Sequence of chain 1.C:
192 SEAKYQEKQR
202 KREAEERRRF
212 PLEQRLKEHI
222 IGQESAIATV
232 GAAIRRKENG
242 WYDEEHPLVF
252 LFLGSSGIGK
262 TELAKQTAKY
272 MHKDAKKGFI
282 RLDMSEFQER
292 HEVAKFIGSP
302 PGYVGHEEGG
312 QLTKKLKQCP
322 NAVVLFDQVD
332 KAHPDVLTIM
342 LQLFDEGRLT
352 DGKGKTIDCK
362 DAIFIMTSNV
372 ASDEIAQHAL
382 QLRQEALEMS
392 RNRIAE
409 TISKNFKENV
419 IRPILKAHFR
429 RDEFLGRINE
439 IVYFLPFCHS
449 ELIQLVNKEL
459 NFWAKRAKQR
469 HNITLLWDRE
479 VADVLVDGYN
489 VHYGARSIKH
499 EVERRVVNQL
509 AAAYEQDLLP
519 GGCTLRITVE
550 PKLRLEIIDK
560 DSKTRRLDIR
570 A

A protein and the small-molecule ligand that binds it are described below.
Small molecule (SMILES): Nc1ncnc2c1ncn2[C@@H]1O[C@H](COP(=O)(O)OP(=O)(O)OP(O)(O)=S)[C@@H](O)[C@H]1O

Sequence of chain 1.D:
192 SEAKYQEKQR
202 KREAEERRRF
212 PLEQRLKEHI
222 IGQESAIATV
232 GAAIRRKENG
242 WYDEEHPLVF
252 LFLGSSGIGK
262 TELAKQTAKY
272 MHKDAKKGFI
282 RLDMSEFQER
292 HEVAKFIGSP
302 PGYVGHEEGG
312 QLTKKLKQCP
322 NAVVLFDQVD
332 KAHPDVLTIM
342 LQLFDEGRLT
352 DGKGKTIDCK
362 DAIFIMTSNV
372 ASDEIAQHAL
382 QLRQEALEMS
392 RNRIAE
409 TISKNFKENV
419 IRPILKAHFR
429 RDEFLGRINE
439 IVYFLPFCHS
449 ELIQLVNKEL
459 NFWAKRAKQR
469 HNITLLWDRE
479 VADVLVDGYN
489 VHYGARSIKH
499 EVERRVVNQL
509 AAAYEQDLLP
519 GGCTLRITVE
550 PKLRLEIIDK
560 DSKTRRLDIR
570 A

Binding-site contacts:
Ligand atom O2A contacts residue GLU263 of chain 1.D at 2.9 Å (salt-bridge).
Ligand atom PB contacts residue LYS261 of chain 1.D at 3.5 Å.
Ligand atom N7 contacts residue ILE259 of chain 1.D at 3.3 Å.
Ligand atom O3A contacts residue GLY260 of chain 1.D at 3.3 Å (h-bond).
Ligand atom C2' contacts residue GLU263 of chain 1.D at 3.5 Å.
Ligand atom N6 contacts residue ILE222 of chain 1.D at 3.0 Å (h-bond).
Ligand atom O2B contacts residue GLY260 of chain 1.D at 3.4 Å (h-bond).
Ligand atom O1B contacts residue THR262 of chain 1.D at 2.7 Å (h-bond).
Ligand atom C5' contacts residue ARG494 of chain 1.D at 3.2 Å.
Ligand atom O2G contacts residue ASN370 of chain 1.D at 2.5 Å (h-bond).
Ligand atom S1G contacts residue MG1 of chain 1.O at 2.4 Å.
Ligand atom O3' contacts residue HIS247 of chain 1.C at 2.8 Å (h-bond).
Ligand atom O2G contacts residue SER257 of chain 1.D at 3.5 Å.
Ligand atom O2B contacts residue LYS261 of chain 1.D at 2.8 Å (salt-bridge).
Ligand atom O3B contacts residue GLY258 of chain 1.D at 2.8 Å (h-bond).
Ligand atom O1B contacts residue LYS261 of chain 1.D at 3.5 Å.
Ligand atom S1G contacts residue ARG435 of chain 1.C at 3.1 Å (salt-bridge).
Ligand atom O2B contacts residue ILE259 of chain 1.D at 2.9 Å (h-bond).
Ligand atom O3B contacts residue LYS261 of chain 1.D at 3.3 Å (salt-bridge).
Ligand atom C2 contacts residue HIS220 of chain 1.D at 3.1 Å.
Ligand atom O2B contacts residue GLY258 of chain 1.D at 3.2 Å (h-bond).
Ligand atom N1 contacts residue ILE222 of chain 1.D at 3.1 Å (h-bond).
Ligand atom O1A contacts residue MG1 of chain 1.O at 3.5 Å.
Ligand atom O1B contacts residue MG1 of chain 1.O at 2.8 Å.
Ligand atom O3G contacts residue ARG494 of chain 1.D at 2.8 Å (salt-bridge).
Ligand atom O3' contacts residue LYS497 of chain 1.D at 2.5 Å (salt-bridge).
Ligand atom N6 contacts residue PHE445 of chain 1.D at 3.2 Å.
Ligand atom S1G contacts residue GLN329 of chain 1.D at 2.7 Å (h-bond).
Ligand atom PG contacts residue ARG494 of chain 1.D at 3.6 Å.
Ligand atom O1A contacts residue ARG494 of chain 1.D at 2.3 Å (salt-bridge).
Ligand atom C2 contacts residue LEU453 of chain 1.D at 3.5 Å (hydrophobic).
Ligand atom C8 contacts residue GLY260 of chain 1.D at 3.5 Å.
Ligand atom PB contacts residue GLY258 of chain 1.D at 3.5 Å.
Ligand atom O3A contacts residue GLY258 of chain 1.D at 3.5 Å.
Ligand atom C8 contacts residue ALA493 of chain 1.D at 3.5 Å (hydrophobic).
Ligand atom O3G contacts residue ARG435 of chain 1.C at 2.5 Å (salt-bridge).
Ligand atom C3' contacts residue HIS247 of chain 1.C at 3.5 Å.
Ligand atom N7 contacts residue GLY260 of chain 1.D at 3.0 Å (h-bond).
Ligand atom O2B contacts residue SER256 of chain 1.D at 3.6 Å (h-bond).
Ligand atom N1 contacts residue HIS220 of chain 1.D at 3.4 Å (h-bond).